Binding-site contacts:
Ligand atom O2S contacts residue LYS67 of chain 1.A at 3.3 Å (salt-bridge).
Ligand atom S2 contacts residue LYS26 of chain 1.A at 4.0 Å.
Ligand atom O4S contacts residue LYS26 of chain 1.A at 3.6 Å.
Ligand atom O5 contacts residue ARG60 of chain 1.A at 2.9 Å (salt-bridge).
Ligand atom O6 contacts residue ARG60 of chain 1.A at 3.2 Å (salt-bridge).
Ligand atom O6A contacts residue ARG60 of chain 1.A at 4.3 Å.
Ligand atom S contacts residue LEU28 of chain 1.A at 3.4 Å (h-bond).
Ligand atom O1S contacts residue LYS67 of chain 1.A at 4.0 Å.
Ligand atom O6S contacts residue MET25 of chain 1.A at 4.1 Å.
Ligand atom C2 contacts residue SER68 of chain 1.A at 3.7 Å.
Ligand atom O5S contacts residue ARG60 of chain 1.A at 4.0 Å.
Ligand atom O5S contacts residue GLY27 of chain 1.A at 4.5 Å.
Ligand atom O4S contacts residue GLY27 of chain 1.A at 2.7 Å (h-bond).
Ligand atom O6A contacts residue SER68 of chain 1.A at 4.0 Å.
Ligand atom C5 contacts residue ARG60 of chain 1.A at 4.0 Å.
Ligand atom C6 contacts residue ARG60 of chain 1.A at 3.9 Å.
Ligand atom O6S contacts residue GLY27 of chain 1.A at 4.0 Å.
Ligand atom S2 contacts residue ARG60 of chain 1.A at 4.0 Å.
Ligand atom S1 contacts residue LYS67 of chain 1.A at 4.2 Å.
Ligand atom O5S contacts residue LYS26 of chain 1.A at 3.5 Å.
Ligand atom C1 contacts residue ARG60 of chain 1.A at 3.7 Å.
Ligand atom S contacts residue GLY27 of chain 1.A at 3.6 Å.
Ligand atom O6S contacts residue LYS26 of chain 1.A at 3.4 Å.
Ligand atom C3 contacts residue SER68 of chain 1.A at 3.4 Å.
Ligand atom S1 contacts residue SER68 of chain 1.A at 4.1 Å.
Ligand atom O1S contacts residue LEU28 of chain 1.A at 2.7 Å (h-bond).
Ligand atom O3S contacts residue GLY27 of chain 1.A at 2.8 Å (h-bond).
Ligand atom O3 contacts residue SER68 of chain 1.A at 2.7 Å (h-bond).
Ligand atom O3S contacts residue LEU28 of chain 1.A at 3.0 Å (h-bond).
Ligand atom O4S contacts residue MET25 of chain 1.A at 4.5 Å.
Ligand atom O2S contacts residue SER68 of chain 1.A at 3.2 Å.
Ligand atom O6S contacts residue ARG60 of chain 1.A at 4.0 Å.
Ligand atom O2S contacts residue LEU28 of chain 1.A at 3.6 Å.
Ligand atom O6S contacts residue ARG22 of chain 1.A at 2.6 Å (salt-bridge).
Ligand atom O5S contacts residue ARG22 of chain 1.A at 2.8 Å (salt-bridge).
Ligand atom N2 contacts residue SER68 of chain 1.A at 2.9 Å (h-bond).
Ligand atom S2 contacts residue GLY27 of chain 1.A at 3.9 Å.
Ligand atom S2 contacts residue ARG22 of chain 1.A at 3.7 Å.
Ligand atom O2S contacts residue CA1 of chain 1.E at 3.9 Å.
Ligand atom O1S contacts residue GLY27 of chain 1.A at 3.2 Å.

This protein binds this small molecule.
Small molecule (SMILES): O=C(O)C1=C[C@H](O)[C@@H](OS(=O)(=O)O)[C@H](O[C@H]2[C@H](O)[C@@H](NS(=O)(=O)O)[C@@H](O[C@H]3[C@H](O)[C@@H](OS(=O)(=O)O)[C@H](O[C@H]4[C@H](O)[C@@H](NS(=O)(=O)O)[C@@H](O)O[C@@H]4COS(=O)(=O)O)O[C@H]3C(=O)O)O[C@@H]2COS(=O)(=O)O)O1

Sequence of chain 1.A:
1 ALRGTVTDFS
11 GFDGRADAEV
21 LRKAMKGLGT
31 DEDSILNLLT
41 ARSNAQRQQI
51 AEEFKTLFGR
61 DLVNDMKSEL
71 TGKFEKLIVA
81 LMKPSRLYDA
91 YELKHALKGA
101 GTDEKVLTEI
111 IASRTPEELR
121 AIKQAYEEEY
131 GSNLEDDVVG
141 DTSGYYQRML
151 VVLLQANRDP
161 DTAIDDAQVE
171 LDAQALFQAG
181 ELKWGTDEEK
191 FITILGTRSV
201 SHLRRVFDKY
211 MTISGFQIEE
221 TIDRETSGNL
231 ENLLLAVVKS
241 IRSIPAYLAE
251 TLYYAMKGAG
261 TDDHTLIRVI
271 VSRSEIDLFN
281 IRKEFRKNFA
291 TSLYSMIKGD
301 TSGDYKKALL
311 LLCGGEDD